Binding-site contacts:
Ligand atom CA2 contacts residue FE21 of chain 1.T at 3.8 Å.
Ligand atom OA3 contacts residue LEU270 of chain 1.B at 3.2 Å.
Ligand atom OA3 contacts residue FE21 of chain 1.T at 4.1 Å.
Ligand atom CA3 contacts residue ASN330 of chain 1.B at 3.9 Å.
Ligand atom CA5 contacts residue VAL272 of chain 1.B at 4.0 Å (hydrophobic).
Ligand atom CB3 contacts residue ILE262 of chain 1.B at 3.4 Å (hydrophobic).
Ligand atom CA5 contacts residue ASN330 of chain 1.B at 3.8 Å.
Ligand atom CA6 contacts residue VAL272 of chain 1.B at 3.8 Å (hydrophobic).
Ligand atom OA3 contacts residue GLU284 of chain 1.B at 2.7 Å (salt-bridge).
Ligand atom CB4 contacts residue ILE184 of chain 1.B at 3.6 Å (hydrophobic).
Ligand atom CB6 contacts residue PHE275 of chain 1.B at 3.6 Å (hydrophobic).
Ligand atom CB5 contacts residue ALA259 of chain 1.B at 3.6 Å (hydrophobic).
Ligand atom OA3 contacts residue GLY178 of chain 1.B at 3.8 Å.
Ligand atom CA4 contacts residue ASN330 of chain 1.B at 3.3 Å.
Ligand atom CA3 contacts residue FE21 of chain 1.T at 4.1 Å.
Ligand atom CA4 contacts residue GLU284 of chain 1.B at 3.7 Å.
Ligand atom CB3 contacts residue ALA259 of chain 1.B at 3.8 Å (hydrophobic).
Ligand atom CA5 contacts residue PHE275 of chain 1.B at 3.6 Å (hydrophobic).
Ligand atom CA2 contacts residue GLY178 of chain 1.B at 4.1 Å.
Ligand atom CB2 contacts residue ILE262 of chain 1.B at 3.8 Å (hydrophobic).
Ligand atom CA1 contacts residue PHE329 of chain 1.B at 3.9 Å (hydrophobic).
Ligand atom CB4 contacts residue ALA259 of chain 1.B at 3.4 Å (hydrophobic).
Ligand atom OA2 contacts residue GLY178 of chain 1.B at 3.0 Å (h-bond).
Ligand atom OA2 contacts residue HIS183 of chain 1.B at 3.2 Å.
Ligand atom CB5 contacts residue LEU200 of chain 1.B at 3.9 Å (hydrophobic).
Ligand atom CA4 contacts residue GLN282 of chain 1.B at 3.5 Å.
Ligand atom CA2 contacts residue VAL272 of chain 1.B at 4.0 Å (hydrophobic).
Ligand atom OB2 contacts residue ILE262 of chain 1.B at 3.5 Å.
Ligand atom CA5 contacts residue GLN282 of chain 1.B at 3.7 Å.
Ligand atom CA6 contacts residue PHE329 of chain 1.B at 3.7 Å (hydrophobic).
Ligand atom CA3 contacts residue LEU270 of chain 1.B at 3.7 Å (hydrophobic).
Ligand atom CB6 contacts residue PHE329 of chain 1.B at 3.6 Å (hydrophobic).
Ligand atom CA3 contacts residue GLU284 of chain 1.B at 3.6 Å.
Ligand atom CA1 contacts residue VAL272 of chain 1.B at 4.0 Å (hydrophobic).
Ligand atom OA2 contacts residue FE21 of chain 1.T at 3.5 Å.
Ligand atom OB2 contacts residue GLY178 of chain 1.B at 3.8 Å.
Ligand atom CA6 contacts residue PHE275 of chain 1.B at 3.5 Å (hydrophobic).
Ligand atom CA2 contacts residue LEU270 of chain 1.B at 4.1 Å (hydrophobic).
Ligand atom OA3 contacts residue TYR286 of chain 1.B at 3.9 Å.
Ligand atom OA2 contacts residue LEU270 of chain 1.B at 4.1 Å.

Sequence of chain 1.B:
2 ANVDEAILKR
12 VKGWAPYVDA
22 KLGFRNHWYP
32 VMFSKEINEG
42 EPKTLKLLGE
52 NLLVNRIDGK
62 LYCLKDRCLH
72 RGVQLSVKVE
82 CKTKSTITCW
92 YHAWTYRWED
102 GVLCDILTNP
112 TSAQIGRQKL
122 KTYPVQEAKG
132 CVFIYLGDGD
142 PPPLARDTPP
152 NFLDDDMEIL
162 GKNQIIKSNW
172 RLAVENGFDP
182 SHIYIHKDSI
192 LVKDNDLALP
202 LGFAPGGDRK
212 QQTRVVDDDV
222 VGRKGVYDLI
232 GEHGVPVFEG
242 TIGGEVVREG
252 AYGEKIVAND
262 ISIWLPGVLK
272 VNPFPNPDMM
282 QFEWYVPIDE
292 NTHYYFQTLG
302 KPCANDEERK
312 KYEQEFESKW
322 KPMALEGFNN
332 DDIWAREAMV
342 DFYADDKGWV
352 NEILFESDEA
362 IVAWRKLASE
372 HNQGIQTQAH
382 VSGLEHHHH

This protein binds this small molecule.
Small molecule (SMILES): Oc1ccccc1-c1cccc(O)c1O